Binding-site contacts:
Ligand atom OP1 contacts residue GLY66 of chain 1.A at 2.6 Å (h-bond).
Ligand atom OP2 contacts residue VAL65 of chain 1.A at 3.7 Å.
Ligand atom P contacts residue NA1 of chain 1.I at 3.6 Å.
Ligand atom OP3 contacts residue LYS35 of chain 1.A at 2.7 Å (salt-bridge).
Ligand atom OP2 contacts residue THR67 of chain 1.A at 3.8 Å.
Ligand atom C6 contacts residue HIS34 of chain 1.A at 3.8 Å.
Ligand atom OP1 contacts residue GLY64 of chain 1.A at 2.7 Å (h-bond).
Ligand atom OP1 contacts residue LEU62 of chain 1.A at 3.9 Å.
Ligand atom O6 contacts residue HIS34 of chain 1.A at 3.7 Å.
Ligand atom OP2 contacts residue NA1 of chain 1.I at 3.7 Å.
Ligand atom O5' contacts residue GLY66 of chain 1.A at 3.4 Å.
Ligand atom OP1 contacts residue PRO63 of chain 1.A at 3.6 Å.
Ligand atom C5' contacts residue GLY64 of chain 1.A at 3.2 Å.
Ligand atom OP2 contacts residue LYS68 of chain 1.A at 3.1 Å.
Ligand atom P contacts residue GLY66 of chain 1.A at 3.5 Å.
Ligand atom OP2 contacts residue LYS35 of chain 1.A at 3.6 Å (salt-bridge).
Ligand atom OP1 contacts residue NA1 of chain 1.I at 2.7 Å (h-bond).
Ligand atom P contacts residue GLY64 of chain 1.A at 3.8 Å.
Ligand atom O3' contacts residue GLY64 of chain 1.A at 3.4 Å.
Ligand atom P contacts residue LYS68 of chain 1.A at 3.5 Å.
Ligand atom O3' contacts residue ILE69 of chain 1.A at 3.7 Å.
Ligand atom O4' contacts residue ALA38 of chain 1.A at 3.4 Å.
Ligand atom OP1 contacts residue LYS68 of chain 1.A at 3.5 Å (salt-bridge).
Ligand atom O5' contacts residue LYS35 of chain 1.A at 3.8 Å.
Ligand atom C1' contacts residue ALA38 of chain 1.A at 3.8 Å (hydrophobic).
Ligand atom OP1 contacts residue ILE69 of chain 1.A at 3.0 Å (h-bond).
Ligand atom OP1 contacts residue VAL65 of chain 1.A at 3.9 Å.
Ligand atom OP1 contacts residue THR67 of chain 1.A at 3.6 Å (h-bond).
Ligand atom N3 contacts residue ALA38 of chain 1.A at 3.5 Å.
Ligand atom C5' contacts residue TYR39 of chain 1.A at 3.5 Å (hydrophobic).
Ligand atom C5' contacts residue GLY66 of chain 1.A at 3.3 Å.
Ligand atom P contacts residue LYS68 of chain 1.A at 3.8 Å.
Ligand atom C4' contacts residue GLY64 of chain 1.A at 3.3 Å.
Ligand atom OP2 contacts residue GLY66 of chain 1.A at 3.8 Å.
Ligand atom OP1 contacts residue LYS68 of chain 1.A at 2.8 Å (salt-bridge).
Ligand atom OP2 contacts residue LYS68 of chain 1.A at 3.4 Å (salt-bridge).
Ligand atom P contacts residue LYS35 of chain 1.A at 3.7 Å.
Ligand atom OP1 contacts residue VAL65 of chain 1.A at 3.8 Å.
Ligand atom C3' contacts residue GLY66 of chain 1.A at 3.7 Å.
Ligand atom C8 contacts residue LYS35 of chain 1.A at 3.8 Å.

A small-molecule ligand and the protein it binds are described below.
Small molecule (SMILES): Cc1cn([C@H]2C[C@H](O[P](=O)(O)OC[C@H]3O[C@@H](n4ccc(N)nc4=O)C[C@@H]3O[P](=O)(O)OC[C@H]3O[C@@H](n4cnc5c(=O)nc(N)[nH]c54)C[C@@H]3O[P](=O)(O)OC[C@H]3O[C@@H](n4cnc5c(=O)nc(N)[nH]c54)C[C@@H]3O)[C@@H](CO[P](=O)(O)O[C@H]3C[C@H](n4cnc5c(=O)nc(N)[nH]c54)O[C@@H]3COP(=O)(O)O)O2)c(=O)[nH]c1=O

Sequence of chain 1.A:
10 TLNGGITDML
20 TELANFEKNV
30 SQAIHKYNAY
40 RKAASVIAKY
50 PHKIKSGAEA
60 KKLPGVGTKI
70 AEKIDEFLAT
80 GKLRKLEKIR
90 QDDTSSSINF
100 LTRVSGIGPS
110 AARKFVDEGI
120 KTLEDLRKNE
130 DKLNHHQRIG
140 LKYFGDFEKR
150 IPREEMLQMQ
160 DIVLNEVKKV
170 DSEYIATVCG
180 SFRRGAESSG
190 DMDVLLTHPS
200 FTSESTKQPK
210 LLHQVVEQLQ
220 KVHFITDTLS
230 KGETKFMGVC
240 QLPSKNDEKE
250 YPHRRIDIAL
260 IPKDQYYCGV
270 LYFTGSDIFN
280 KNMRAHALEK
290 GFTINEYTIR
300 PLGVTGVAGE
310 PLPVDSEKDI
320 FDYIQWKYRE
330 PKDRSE